The protein below binds the small molecule below.
Small molecule (SMILES): O=C(O)C(=O)Cc1ccccc1

Sequence of chain 2.B:
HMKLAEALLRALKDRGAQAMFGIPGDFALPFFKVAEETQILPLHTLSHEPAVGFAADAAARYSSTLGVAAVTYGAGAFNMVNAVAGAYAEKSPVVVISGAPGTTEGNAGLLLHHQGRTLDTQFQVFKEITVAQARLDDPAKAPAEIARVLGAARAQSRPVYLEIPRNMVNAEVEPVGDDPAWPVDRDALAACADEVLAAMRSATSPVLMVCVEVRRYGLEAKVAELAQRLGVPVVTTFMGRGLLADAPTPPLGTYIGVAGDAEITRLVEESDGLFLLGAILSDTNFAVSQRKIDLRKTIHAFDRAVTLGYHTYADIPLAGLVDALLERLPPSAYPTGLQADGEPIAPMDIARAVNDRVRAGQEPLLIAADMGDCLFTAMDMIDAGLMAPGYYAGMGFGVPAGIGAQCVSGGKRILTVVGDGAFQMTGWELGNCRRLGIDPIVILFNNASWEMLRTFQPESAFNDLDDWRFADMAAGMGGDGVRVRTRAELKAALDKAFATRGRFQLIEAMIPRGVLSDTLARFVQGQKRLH

Sequence of chain 2.A:
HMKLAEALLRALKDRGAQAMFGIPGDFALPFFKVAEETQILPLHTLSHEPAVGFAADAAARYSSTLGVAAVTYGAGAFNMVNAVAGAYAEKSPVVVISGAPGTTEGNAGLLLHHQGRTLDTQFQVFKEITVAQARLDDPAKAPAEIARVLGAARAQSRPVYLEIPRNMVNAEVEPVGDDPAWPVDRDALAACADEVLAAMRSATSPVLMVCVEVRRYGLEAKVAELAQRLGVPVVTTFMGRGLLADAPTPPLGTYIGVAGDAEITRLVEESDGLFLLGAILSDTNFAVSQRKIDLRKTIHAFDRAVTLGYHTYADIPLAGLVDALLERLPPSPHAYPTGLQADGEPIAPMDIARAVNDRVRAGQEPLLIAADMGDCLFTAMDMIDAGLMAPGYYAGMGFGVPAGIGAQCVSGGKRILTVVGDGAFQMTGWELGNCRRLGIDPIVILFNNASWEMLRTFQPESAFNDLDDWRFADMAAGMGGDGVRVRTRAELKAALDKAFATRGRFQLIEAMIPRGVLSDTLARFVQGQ

Binding-site contacts:
Ligand atom C1' contacts residue HIS132 of chain 2.B at 3.8 Å.
Ligand atom C3 contacts residue TPW1 of chain 2.D at 4.1 Å.
Ligand atom C5' contacts residue THR303 of chain 2.A at 3.5 Å.
Ligand atom C5' contacts residue PHE552 of chain 2.A at 3.8 Å (hydrophobic).
Ligand atom O3 contacts residue ALA422 of chain 2.A at 3.6 Å.
Ligand atom C6' contacts residue MET400 of chain 2.A at 4.0 Å (hydrophobic).
Ligand atom C2 contacts residue TPW1 of chain 2.D at 3.4 Å.
Ligand atom C6' contacts residue ALA422 of chain 2.A at 4.2 Å (hydrophobic).
Ligand atom C6' contacts residue MET481 of chain 2.A at 3.8 Å (hydrophobic).
Ligand atom C5' contacts residue HIS132 of chain 2.B at 3.9 Å.
Ligand atom C4' contacts residue HIS132 of chain 2.B at 3.8 Å.
Ligand atom C2' contacts residue ASP45 of chain 2.B at 4.0 Å.
Ligand atom C2 contacts residue HIS133 of chain 2.B at 3.9 Å.
Ligand atom O2 contacts residue ASP45 of chain 2.B at 2.6 Å (salt-bridge).
Ligand atom O3 contacts residue HIS132 of chain 2.B at 4.1 Å.
Ligand atom C3' contacts residue GLN556 of chain 2.A at 4.1 Å.
Ligand atom O1 contacts residue ASP45 of chain 2.B at 3.3 Å (salt-bridge).
Ligand atom O3 contacts residue HIS133 of chain 2.B at 3.3 Å (h-bond).
Ligand atom O2 contacts residue TPW1 of chain 2.D at 3.9 Å.
Ligand atom C4' contacts residue THR303 of chain 2.A at 3.7 Å.
Ligand atom C2' contacts residue HIS132 of chain 2.B at 3.3 Å.
Ligand atom C3' contacts residue HIS132 of chain 2.B at 3.3 Å.
Ligand atom C6' contacts residue HIS132 of chain 2.B at 3.9 Å.
Ligand atom C1 contacts residue TPW1 of chain 2.D at 3.5 Å.
Ligand atom C4' contacts residue PHE552 of chain 2.A at 3.7 Å (hydrophobic).
Ligand atom C1 contacts residue GLY44 of chain 2.B at 4.2 Å.
Ligand atom C3 contacts residue MET481 of chain 2.A at 3.4 Å (hydrophobic).
Ligand atom C2' contacts residue PHE485 of chain 2.A at 4.0 Å (hydrophobic).
Ligand atom O2 contacts residue GLY44 of chain 2.B at 3.7 Å.
Ligand atom C1 contacts residue HIS133 of chain 2.B at 3.8 Å.
Ligand atom C4' contacts residue GLN556 of chain 2.A at 3.9 Å.
Ligand atom O1 contacts residue GLY44 of chain 2.B at 3.6 Å.
Ligand atom C1' contacts residue MET481 of chain 2.A at 3.7 Å (hydrophobic).
Ligand atom O1 contacts residue HIS133 of chain 2.B at 2.9 Å (h-bond).
Ligand atom O3 contacts residue TPW1 of chain 2.D at 3.4 Å (h-bond).
Ligand atom O2 contacts residue LEU482 of chain 2.A at 3.6 Å.
Ligand atom C2 contacts residue ASP45 of chain 2.B at 4.0 Å.
Ligand atom C2 contacts residue HIS132 of chain 2.B at 4.2 Å.
Ligand atom O1 contacts residue TPW1 of chain 2.D at 3.5 Å.
Ligand atom C1 contacts residue ASP45 of chain 2.B at 3.2 Å.